A small-molecule ligand and the protein it binds are described below.
Small molecule (SMILES): CC(=O)N[C@@H]1[C@@H](O)[C@H](O)[C@@H](CO)O[C@H]1O

Sequence of chain 1.C:
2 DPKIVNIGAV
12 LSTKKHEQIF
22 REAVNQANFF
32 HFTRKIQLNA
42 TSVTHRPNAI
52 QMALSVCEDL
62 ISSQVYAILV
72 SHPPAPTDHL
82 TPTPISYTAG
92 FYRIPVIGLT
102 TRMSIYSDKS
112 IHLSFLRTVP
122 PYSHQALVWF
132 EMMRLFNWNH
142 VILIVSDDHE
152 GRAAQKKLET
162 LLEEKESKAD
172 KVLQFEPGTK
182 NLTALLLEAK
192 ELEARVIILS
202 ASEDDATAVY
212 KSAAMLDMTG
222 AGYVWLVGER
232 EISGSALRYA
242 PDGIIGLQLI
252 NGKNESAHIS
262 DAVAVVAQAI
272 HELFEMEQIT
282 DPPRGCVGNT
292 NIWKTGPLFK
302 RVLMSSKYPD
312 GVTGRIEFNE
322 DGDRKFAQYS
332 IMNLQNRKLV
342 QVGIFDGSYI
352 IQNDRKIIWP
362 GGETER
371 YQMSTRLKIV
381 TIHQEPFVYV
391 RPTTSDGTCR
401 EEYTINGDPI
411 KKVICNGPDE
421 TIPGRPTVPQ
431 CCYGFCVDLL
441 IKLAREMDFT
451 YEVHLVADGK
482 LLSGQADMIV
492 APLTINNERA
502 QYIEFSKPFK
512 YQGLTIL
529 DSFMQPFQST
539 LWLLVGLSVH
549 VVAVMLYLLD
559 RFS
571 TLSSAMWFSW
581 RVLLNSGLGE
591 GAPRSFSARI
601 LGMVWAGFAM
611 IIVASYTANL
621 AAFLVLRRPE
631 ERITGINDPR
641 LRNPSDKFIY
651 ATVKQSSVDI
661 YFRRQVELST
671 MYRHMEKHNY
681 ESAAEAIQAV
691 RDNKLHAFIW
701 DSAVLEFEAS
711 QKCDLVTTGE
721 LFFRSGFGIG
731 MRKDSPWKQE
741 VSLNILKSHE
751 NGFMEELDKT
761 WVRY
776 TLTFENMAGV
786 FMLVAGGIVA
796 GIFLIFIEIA

Binding-site contacts:
Ligand atom C6 contacts residue ALA41 of chain 1.C at 3.5 Å (hydrophobic).
Ligand atom C8 contacts residue ASN7 of chain 1.C at 4.4 Å.
Ligand atom C6 contacts residue THR42 of chain 1.C at 4.4 Å.
Ligand atom O5 contacts residue ALA41 of chain 1.C at 3.6 Å.
Ligand atom C1 contacts residue ASN7 of chain 1.C at 3.5 Å.
Ligand atom C5 contacts residue ALA41 of chain 1.C at 4.2 Å (hydrophobic).
Ligand atom N2 contacts residue ASN40 of chain 1.C at 2.9 Å (h-bond).
Ligand atom O5 contacts residue ASN7 of chain 1.C at 3.8 Å.
Ligand atom C7 contacts residue ASN7 of chain 1.C at 3.5 Å.
Ligand atom C8 contacts residue ILE5 of chain 1.C at 3.9 Å (hydrophobic).
Ligand atom O7 contacts residue ASN40 of chain 1.C at 3.1 Å (h-bond).
Ligand atom C2 contacts residue ASN7 of chain 1.C at 3.6 Å.
Ligand atom C1 contacts residue ASN40 of chain 1.C at 1.4 Å.
Ligand atom C4 contacts residue ASN40 of chain 1.C at 4.3 Å.
Ligand atom C5 contacts residue ASN40 of chain 1.C at 3.7 Å.
Ligand atom O5 contacts residue ASN40 of chain 1.C at 2.4 Å (h-bond).
Ligand atom N2 contacts residue ASN7 of chain 1.C at 4.2 Å.
Ligand atom C2 contacts residue ASN40 of chain 1.C at 2.5 Å.
Ligand atom O7 contacts residue ASN7 of chain 1.C at 2.3 Å (h-bond).
Ligand atom C6 contacts residue ASN40 of chain 1.C at 4.3 Å.
Ligand atom C8 contacts residue ASN40 of chain 1.C at 4.4 Å.
Ligand atom C7 contacts residue ASN40 of chain 1.C at 3.2 Å.
Ligand atom C3 contacts residue ASN40 of chain 1.C at 3.9 Å.
Ligand atom O6 contacts residue ALA41 of chain 1.C at 4.1 Å.
Ligand atom O7 contacts residue SER64 of chain 1.C at 4.3 Å.